This protein binds this small molecule.
Small molecule (SMILES): CC(C)C[C@H](NC(=O)CN)C(=O)N[C@H](C(=O)N[C@H](C(=O)NCC(=O)N[C@@H](CO)C(=O)N[C@@H](CC(C)C)C(=O)N[C@@H](CCCN=C(N)N)C(=O)NCC=O)C(C)C)[C@@H](C)O

Sequence of chain 5.A:
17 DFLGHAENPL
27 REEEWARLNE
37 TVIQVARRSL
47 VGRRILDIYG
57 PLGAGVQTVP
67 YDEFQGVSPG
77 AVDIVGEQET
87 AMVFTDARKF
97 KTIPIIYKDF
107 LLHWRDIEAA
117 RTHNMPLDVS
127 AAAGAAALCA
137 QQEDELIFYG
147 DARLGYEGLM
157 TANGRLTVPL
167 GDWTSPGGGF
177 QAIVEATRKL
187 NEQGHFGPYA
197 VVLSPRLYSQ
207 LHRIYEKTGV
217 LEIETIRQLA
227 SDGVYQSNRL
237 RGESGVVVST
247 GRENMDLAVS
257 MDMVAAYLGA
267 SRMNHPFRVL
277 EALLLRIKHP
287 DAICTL

Binding-site contacts:
Ligand atom N contacts residue ARG49 of chain 5.A at 3.6 Å.
Ligand atom N contacts residue ARG49 of chain 5.A at 3.0 Å (salt-bridge).
Ligand atom CB contacts residue ASP258 of chain 5.A at 3.5 Å.
Ligand atom C contacts residue ASP258 of chain 5.A at 3.7 Å.
Ligand atom CB contacts residue ARG49 of chain 5.A at 3.5 Å.
Ligand atom NE contacts residue ASP53 of chain 5.A at 3.7 Å.
Ligand atom CG2 contacts residue MET259 of chain 5.A at 3.7 Å (hydrophobic).
Ligand atom C contacts residue ILE39 of chain 5.A at 3.6 Å (hydrophobic).
Ligand atom O contacts residue ARG43 of chain 5.A at 3.1 Å (salt-bridge).
Ligand atom NH1 contacts residue ASP228 of chain 5.A at 2.7 Å (salt-bridge).
Ligand atom CB contacts residue ARG50 of chain 5.A at 3.7 Å.
Ligand atom C contacts residue ASP258 of chain 5.A at 3.6 Å.
Ligand atom CA contacts residue ARG50 of chain 5.A at 3.5 Å.
Ligand atom N contacts residue ARG49 of chain 5.A at 3.6 Å.
Ligand atom CD2 contacts residue ARG43 of chain 5.A at 3.7 Å.
Ligand atom OG1 contacts residue ASP258 of chain 5.A at 3.3 Å.
Ligand atom O contacts residue ARG49 of chain 5.A at 3.1 Å (salt-bridge).
Ligand atom OG1 contacts residue MET259 of chain 5.A at 2.8 Å (h-bond).
Ligand atom CD2 contacts residue ASP258 of chain 5.A at 3.5 Å.
Ligand atom C contacts residue ARG49 of chain 5.A at 3.4 Å.
Ligand atom N contacts residue ASP258 of chain 5.A at 2.9 Å (salt-bridge).
Ligand atom N contacts residue ILE39 of chain 5.A at 3.7 Å.
Ligand atom CA contacts residue ASP258 of chain 5.A at 3.7 Å.
Ligand atom N contacts residue ASP258 of chain 5.A at 2.8 Å (salt-bridge).
Ligand atom O contacts residue ILE39 of chain 5.A at 3.6 Å.
Ligand atom CB contacts residue ILE39 of chain 5.A at 3.6 Å (hydrophobic).
Ligand atom O contacts residue ARG50 of chain 5.A at 3.6 Å.
Ligand atom CD contacts residue LEU52 of chain 5.A at 3.5 Å (hydrophobic).
Ligand atom CA contacts residue ASP258 of chain 5.A at 3.5 Å.
Ligand atom NH1 contacts residue THR246 of chain 5.A at 3.0 Å (h-bond).
Ligand atom N contacts residue ASP258 of chain 5.A at 3.0 Å (salt-bridge).
Ligand atom CA contacts residue ARG49 of chain 5.A at 3.5 Å.
Ligand atom CD contacts residue ARG50 of chain 5.A at 3.6 Å.
Ligand atom CB contacts residue ASP258 of chain 5.A at 3.7 Å.
Ligand atom CB contacts residue MET259 of chain 5.A at 3.8 Å (hydrophobic).
Ligand atom CA contacts residue ASP258 of chain 5.A at 3.7 Å.
Ligand atom CG2 contacts residue ALA42 of chain 5.A at 3.7 Å (hydrophobic).
Ligand atom NH2 contacts residue ARG50 of chain 5.A at 3.3 Å (salt-bridge).
Ligand atom O contacts residue ARG43 of chain 5.A at 3.0 Å (salt-bridge).
Ligand atom OG1 contacts residue ILE39 of chain 5.A at 3.5 Å.